This small molecule binds to this protein.
Small molecule (SMILES): O=C(O)c1cc[n+]([O-])c(O)c1

Sequence of chain 2.L:
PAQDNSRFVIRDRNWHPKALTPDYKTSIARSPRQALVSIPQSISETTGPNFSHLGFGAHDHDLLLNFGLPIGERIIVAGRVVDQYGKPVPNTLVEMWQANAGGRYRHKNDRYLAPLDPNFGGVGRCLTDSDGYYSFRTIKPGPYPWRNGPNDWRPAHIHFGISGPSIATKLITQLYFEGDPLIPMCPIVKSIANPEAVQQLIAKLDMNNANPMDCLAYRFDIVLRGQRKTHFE

Sequence of chain 2.K:
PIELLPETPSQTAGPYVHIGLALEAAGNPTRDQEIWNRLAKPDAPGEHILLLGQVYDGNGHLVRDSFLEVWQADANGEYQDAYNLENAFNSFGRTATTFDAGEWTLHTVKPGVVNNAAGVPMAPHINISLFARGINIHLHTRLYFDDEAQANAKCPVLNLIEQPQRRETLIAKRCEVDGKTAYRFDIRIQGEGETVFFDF

Binding-site contacts:
Ligand atom O4 contacts residue HIS160 of chain 2.L at 3.1 Å (h-bond).
Ligand atom C2 contacts residue ARG157 of chain 2.L at 3.4 Å.
Ligand atom O2 contacts residue TRP149 of chain 2.L at 3.4 Å.
Ligand atom C3 contacts residue GLY14 of chain 2.K at 3.9 Å.
Ligand atom O3 contacts residue HIS160 of chain 2.L at 3.4 Å (h-bond).
Ligand atom C2 contacts residue HIS162 of chain 2.L at 4.1 Å.
Ligand atom C5 contacts residue PRO15 of chain 2.K at 3.6 Å (hydrophobic).
Ligand atom N1 contacts residue FE1 of chain 2.BA at 2.7 Å.
Ligand atom O1 contacts residue ARG133 of chain 2.K at 3.8 Å.
Ligand atom C2 contacts residue PRO15 of chain 2.K at 4.0 Å (hydrophobic).
Ligand atom O3 contacts residue FE1 of chain 2.BA at 2.5 Å.
Ligand atom O4 contacts residue ARG157 of chain 2.L at 3.7 Å.
Ligand atom O1 contacts residue THR12 of chain 2.K at 3.8 Å.
Ligand atom C6 contacts residue PRO15 of chain 2.K at 4.1 Å (hydrophobic).
Ligand atom N1 contacts residue HIS160 of chain 2.L at 4.0 Å.
Ligand atom O4 contacts residue FE1 of chain 2.BA at 1.9 Å.
Ligand atom C4 contacts residue ILE191 of chain 2.L at 3.9 Å (hydrophobic).
Ligand atom C3 contacts residue ILE191 of chain 2.L at 3.5 Å (hydrophobic).
Ligand atom O4 contacts residue TYR108 of chain 2.L at 3.1 Å (h-bond).
Ligand atom C2 contacts residue HIS160 of chain 2.L at 4.1 Å.
Ligand atom C7 contacts residue TYR24 of chain 2.L at 3.4 Å (hydrophobic).
Ligand atom C3 contacts residue ARG157 of chain 2.L at 4.0 Å.
Ligand atom C3 contacts residue PRO15 of chain 2.K at 3.6 Å (hydrophobic).
Ligand atom O2 contacts residue TYR24 of chain 2.L at 3.9 Å.
Ligand atom N1 contacts residue ARG157 of chain 2.L at 3.8 Å.
Ligand atom C6 contacts residue FE1 of chain 2.BA at 3.9 Å.
Ligand atom C5 contacts residue TRP149 of chain 2.L at 3.9 Å (hydrophobic).
Ligand atom O3 contacts residue HIS162 of chain 2.L at 3.0 Å.
Ligand atom C6 contacts residue TYR147 of chain 2.L at 3.9 Å (hydrophobic).
Ligand atom O1 contacts residue TYR24 of chain 2.L at 2.2 Å (h-bond).
Ligand atom O3 contacts residue ARG157 of chain 2.L at 2.8 Å (salt-bridge).
Ligand atom O3 contacts residue GLN177 of chain 2.L at 3.7 Å.
Ligand atom C6 contacts residue ARG157 of chain 2.L at 4.0 Å.
Ligand atom C7 contacts residue PRO15 of chain 2.K at 3.7 Å (hydrophobic).
Ligand atom C7 contacts residue ILE191 of chain 2.L at 4.0 Å (hydrophobic).
Ligand atom C7 contacts residue TRP149 of chain 2.L at 3.8 Å (hydrophobic).
Ligand atom O1 contacts residue ILE191 of chain 2.L at 3.7 Å.
Ligand atom C2 contacts residue FE1 of chain 2.BA at 3.0 Å.
Ligand atom C4 contacts residue PRO15 of chain 2.K at 3.4 Å (hydrophobic).
Ligand atom O4 contacts residue TYR147 of chain 2.L at 4.1 Å.